Binding-site contacts:
Ligand atom C11 contacts residue VAL73 of chain 1.B at 3.3 Å (hydrophobic).
Ligand atom C6 contacts residue SER490 of chain 1.A at 3.6 Å.
Ligand atom C9 contacts residue VAL73 of chain 1.B at 3.4 Å (hydrophobic).
Ligand atom C8 contacts residue VAL73 of chain 1.B at 3.8 Å (hydrophobic).
Ligand atom CL contacts residue SER34 of chain 1.B at 4.1 Å.
Ligand atom C5 contacts residue GLU487 of chain 1.A at 3.8 Å.
Ligand atom C5 contacts residue GLU486 of chain 1.A at 3.6 Å.
Ligand atom C8 contacts residue HIS481 of chain 1.A at 4.4 Å.
Ligand atom CL contacts residue THR355 of chain 1.B at 3.6 Å.
Ligand atom C contacts residue LEU419 of chain 1.A at 4.3 Å (hydrophobic).
Ligand atom CL contacts residue CYS77 of chain 1.B at 2.5 Å.
Ligand atom CL contacts residue CYS72 of chain 1.B at 2.6 Å.
Ligand atom C7 contacts residue HIS481 of chain 1.A at 4.2 Å.
Ligand atom N2 contacts residue LEU419 of chain 1.A at 3.9 Å.
Ligand atom N contacts residue LEU419 of chain 1.A at 3.8 Å.
Ligand atom C6 contacts residue GLU487 of chain 1.A at 4.4 Å.
Ligand atom C10 contacts residue TYR130 of chain 1.B at 3.3 Å (hydrophobic).
Ligand atom C5 contacts residue SER490 of chain 1.A at 4.2 Å.
Ligand atom C contacts residue GLU486 of chain 1.A at 4.0 Å.
Ligand atom C contacts residue HIS481 of chain 1.A at 4.0 Å.
Ligand atom C13 contacts residue HIS481 of chain 1.A at 3.4 Å.
Ligand atom CL contacts residue HIS481 of chain 1.A at 2.4 Å.
Ligand atom C12 contacts residue HIS481 of chain 1.A at 3.3 Å.
Ligand atom C12 contacts residue CYS77 of chain 1.B at 4.2 Å (hydrophobic).
Ligand atom C13 contacts residue CYS77 of chain 1.B at 3.8 Å (hydrophobic).
Ligand atom N contacts residue HIS481 of chain 1.A at 4.4 Å.
Ligand atom C13 contacts residue CYS72 of chain 1.B at 4.1 Å (hydrophobic).
Ligand atom N2 contacts residue HIS481 of chain 1.A at 3.9 Å.
Ligand atom C1 contacts residue GLU486 of chain 1.A at 3.8 Å.
Ligand atom C6 contacts residue GLU486 of chain 1.A at 3.6 Å.
Ligand atom C4 contacts residue ILE359 of chain 1.B at 4.3 Å (hydrophobic).
Ligand atom C9 contacts residue TYR130 of chain 1.B at 3.2 Å (hydrophobic).
Ligand atom C12 contacts residue VAL78 of chain 1.B at 4.0 Å (hydrophobic).
Ligand atom C10 contacts residue VAL73 of chain 1.B at 3.2 Å (hydrophobic).
Ligand atom C1 contacts residue HIS481 of chain 1.A at 4.3 Å.
Ligand atom C11 contacts residue SER34 of chain 1.B at 3.7 Å.
Ligand atom C4 contacts residue HIS481 of chain 1.A at 4.2 Å.
Ligand atom C12 contacts residue VAL73 of chain 1.B at 3.9 Å (hydrophobic).
Ligand atom N contacts residue GLU486 of chain 1.A at 3.6 Å.
Ligand atom C13 contacts residue VAL73 of chain 1.B at 3.7 Å (hydrophobic).

Sequence of chain 1.B:
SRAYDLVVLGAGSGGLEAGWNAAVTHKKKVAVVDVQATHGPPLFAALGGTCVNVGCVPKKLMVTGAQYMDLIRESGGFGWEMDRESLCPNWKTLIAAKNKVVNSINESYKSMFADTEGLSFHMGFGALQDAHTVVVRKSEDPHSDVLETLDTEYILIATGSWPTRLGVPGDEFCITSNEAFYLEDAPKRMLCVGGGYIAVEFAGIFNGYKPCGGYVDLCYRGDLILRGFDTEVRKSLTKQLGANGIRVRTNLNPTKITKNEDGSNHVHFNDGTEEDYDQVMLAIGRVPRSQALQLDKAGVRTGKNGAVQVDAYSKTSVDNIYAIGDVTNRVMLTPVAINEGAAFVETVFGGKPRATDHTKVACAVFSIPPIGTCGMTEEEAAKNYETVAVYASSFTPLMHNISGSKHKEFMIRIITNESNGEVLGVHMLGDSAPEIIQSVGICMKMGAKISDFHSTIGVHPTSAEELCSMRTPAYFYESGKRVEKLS

A protein and the small-molecule ligand that binds it are described below.
Small molecule (SMILES): CC[C@@H](C)Oc1cc(N)nc(Sc2cccc(Cl)c2)n1

Sequence of chain 1.A:
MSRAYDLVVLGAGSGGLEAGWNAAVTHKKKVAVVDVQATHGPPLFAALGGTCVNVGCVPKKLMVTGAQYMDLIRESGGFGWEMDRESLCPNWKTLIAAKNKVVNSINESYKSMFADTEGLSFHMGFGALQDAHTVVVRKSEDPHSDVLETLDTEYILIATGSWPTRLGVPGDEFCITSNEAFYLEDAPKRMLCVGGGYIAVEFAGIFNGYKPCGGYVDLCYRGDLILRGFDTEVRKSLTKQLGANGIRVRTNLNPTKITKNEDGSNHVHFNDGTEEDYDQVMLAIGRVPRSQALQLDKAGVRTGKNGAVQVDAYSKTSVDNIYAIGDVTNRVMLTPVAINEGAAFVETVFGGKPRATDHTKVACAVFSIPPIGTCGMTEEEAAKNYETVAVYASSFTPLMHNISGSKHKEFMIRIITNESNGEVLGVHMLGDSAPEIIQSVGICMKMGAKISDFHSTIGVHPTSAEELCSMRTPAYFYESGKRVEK